The small molecule below binds the protein below.
Small molecule (SMILES): CCCCCCCC(=O)OC[C@H](N)C=O

Binding-site contacts:
Ligand atom C01 contacts residue PHE191 of chain 1.A at 3.8 Å (hydrophobic).
Ligand atom C04 contacts residue TYR52 of chain 1.A at 3.6 Å (hydrophobic).
Ligand atom C14 contacts residue GLU313 of chain 1.A at 3.7 Å.
Ligand atom C05 contacts residue PHE191 of chain 1.A at 3.6 Å (hydrophobic).
Ligand atom O09 contacts residue TRP51 of chain 1.A at 3.1 Å (h-bond).
Ligand atom O15 contacts residue ALA155 of chain 1.A at 4.1 Å.
Ligand atom C06 contacts residue ALA156 of chain 1.A at 4.1 Å (hydrophobic).
Ligand atom C06 contacts residue PHE191 of chain 1.A at 4.1 Å (hydrophobic).
Ligand atom C08 contacts residue HIS312 of chain 1.A at 4.0 Å.
Ligand atom C04 contacts residue PHE191 of chain 1.A at 3.6 Å (hydrophobic).
Ligand atom C12 contacts residue HIS312 of chain 1.A at 3.6 Å.
Ligand atom C11 contacts residue ALA155 of chain 1.A at 3.7 Å (hydrophobic).
Ligand atom O09 contacts residue GLY50 of chain 1.A at 3.5 Å (h-bond).
Ligand atom O09 contacts residue ALA156 of chain 1.A at 2.9 Å (h-bond).
Ligand atom C06 contacts residue TYR52 of chain 1.A at 4.2 Å (hydrophobic).
Ligand atom C02 contacts residue PHE191 of chain 1.A at 4.1 Å (hydrophobic).
Ligand atom O10 contacts residue TRP51 of chain 1.A at 3.8 Å.
Ligand atom C02 contacts residue ILE214 of chain 1.A at 3.8 Å (hydrophobic).
Ligand atom O10 contacts residue ALA155 of chain 1.A at 3.4 Å.
Ligand atom C07 contacts residue ALA265 of chain 1.A at 4.0 Å (hydrophobic).
Ligand atom O10 contacts residue HIS312 of chain 1.A at 3.1 Å (h-bond).
Ligand atom C08 contacts residue TRP51 of chain 1.A at 3.6 Å (hydrophobic).
Ligand atom C12 contacts residue ALA155 of chain 1.A at 4.0 Å (hydrophobic).
Ligand atom O15 contacts residue GLY49 of chain 1.A at 3.7 Å.
Ligand atom C01 contacts residue PHE242 of chain 1.A at 4.0 Å (hydrophobic).
Ligand atom C01 contacts residue PHE243 of chain 1.A at 3.7 Å (hydrophobic).
Ligand atom O15 contacts residue GLY50 of chain 1.A at 3.6 Å.
Ligand atom N13 contacts residue HIS312 of chain 1.A at 4.1 Å.
Ligand atom N13 contacts residue TRP51 of chain 1.A at 3.6 Å (h-bond).
Ligand atom C14 contacts residue GLY50 of chain 1.A at 3.8 Å.
Ligand atom C07 contacts residue TRP51 of chain 1.A at 3.9 Å (hydrophobic).
Ligand atom C05 contacts residue TYR52 of chain 1.A at 3.8 Å (hydrophobic).
Ligand atom C08 contacts residue ALA156 of chain 1.A at 3.7 Å (hydrophobic).
Ligand atom C11 contacts residue TRP51 of chain 1.A at 3.6 Å (hydrophobic).
Ligand atom C03 contacts residue PHE191 of chain 1.A at 3.5 Å (hydrophobic).
Ligand atom C11 contacts residue GLY50 of chain 1.A at 3.4 Å.
Ligand atom O09 contacts residue ALA155 of chain 1.A at 3.4 Å.
Ligand atom C08 contacts residue ALA155 of chain 1.A at 3.5 Å (hydrophobic).
Ligand atom C11 contacts residue HIS312 of chain 1.A at 3.9 Å.
Ligand atom O15 contacts residue GLU313 of chain 1.A at 2.8 Å (salt-bridge).

Sequence of chain 1.A:
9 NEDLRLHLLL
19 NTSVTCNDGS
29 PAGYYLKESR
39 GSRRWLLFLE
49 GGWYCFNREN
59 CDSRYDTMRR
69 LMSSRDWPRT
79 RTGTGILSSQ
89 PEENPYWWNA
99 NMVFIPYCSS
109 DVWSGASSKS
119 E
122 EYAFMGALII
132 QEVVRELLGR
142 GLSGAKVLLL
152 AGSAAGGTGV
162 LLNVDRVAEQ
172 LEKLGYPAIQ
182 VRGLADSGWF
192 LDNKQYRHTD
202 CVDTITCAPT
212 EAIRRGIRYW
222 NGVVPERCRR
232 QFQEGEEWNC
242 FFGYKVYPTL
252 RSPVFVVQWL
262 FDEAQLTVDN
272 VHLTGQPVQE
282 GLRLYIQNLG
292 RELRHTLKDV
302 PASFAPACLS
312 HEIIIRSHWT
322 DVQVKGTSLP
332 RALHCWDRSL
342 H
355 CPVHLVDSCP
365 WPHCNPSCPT